Sequence of chain 1.D:
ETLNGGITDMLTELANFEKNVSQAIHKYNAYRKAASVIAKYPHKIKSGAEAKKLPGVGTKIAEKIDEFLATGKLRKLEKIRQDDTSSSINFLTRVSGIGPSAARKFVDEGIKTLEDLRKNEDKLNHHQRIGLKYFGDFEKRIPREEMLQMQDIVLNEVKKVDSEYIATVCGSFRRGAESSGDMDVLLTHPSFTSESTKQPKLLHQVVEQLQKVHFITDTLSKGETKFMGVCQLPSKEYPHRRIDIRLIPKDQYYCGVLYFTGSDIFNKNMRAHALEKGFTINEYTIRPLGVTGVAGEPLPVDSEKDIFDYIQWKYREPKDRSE

The small molecule below binds the protein below.
Small molecule (SMILES): Cc1cn([C@H]2C[C@H](O[P](=O)(O)OC[C@H]3O[C@@H](n4ccc(N)nc4=O)C[C@@H]3O[P](=O)(O)OC[C@H]3O[C@@H](n4cnc5c(=O)nc(N)[nH]c54)C[C@@H]3O[P](=O)(O)OC[C@H]3O[C@@H](n4cnc5c(=O)nc(N)[nH]c54)C[C@@H]3O)[C@@H](CO[P](=O)(O)O[C@H]3C[C@H](n4cnc5c(=O)nc(N)[nH]c54)O[C@@H]3CO)O2)c(=O)[nH]c1=O

Binding-site contacts:
Ligand atom P contacts residue CA1 of chain 1.H at 3.6 Å.
Ligand atom C4' contacts residue NA1 of chain 1.K at 3.6 Å.
Ligand atom C1' contacts residue ALA38 of chain 1.D at 3.8 Å (hydrophobic).
Ligand atom C5' contacts residue GLY66 of chain 1.D at 3.5 Å.
Ligand atom OP2 contacts residue THR67 of chain 1.D at 3.6 Å.
Ligand atom P contacts residue LYS68 of chain 1.D at 3.8 Å.
Ligand atom O5' contacts residue QPJ1 of chain 1.F at 1.5 Å.
Ligand atom OP2 contacts residue CA1 of chain 1.H at 3.7 Å.
Ligand atom OP1 contacts residue LEU62 of chain 1.D at 3.6 Å.
Ligand atom OP2 contacts residue LYS68 of chain 1.D at 3.1 Å (salt-bridge).
Ligand atom OP2 contacts residue GLY66 of chain 1.D at 3.7 Å.
Ligand atom O3' contacts residue ILE69 of chain 1.D at 3.7 Å.
Ligand atom C3' contacts residue GLY66 of chain 1.D at 3.8 Å.
Ligand atom OP1 contacts residue GLY66 of chain 1.D at 2.8 Å (h-bond).
Ligand atom O3' contacts residue GLY64 of chain 1.D at 3.4 Å.
Ligand atom OP2 contacts residue VAL65 of chain 1.D at 3.6 Å (h-bond).
Ligand atom OP1 contacts residue ILE69 of chain 1.D at 2.8 Å (h-bond).
Ligand atom C8 contacts residue LYS35 of chain 1.D at 3.7 Å.
Ligand atom OP1 contacts residue CA1 of chain 1.H at 2.7 Å.
Ligand atom C6 contacts residue HIS34 of chain 1.D at 3.6 Å.
Ligand atom C5' contacts residue GLY64 of chain 1.D at 3.2 Å.
Ligand atom O5' contacts residue GLY66 of chain 1.D at 3.4 Å (h-bond).
Ligand atom C5' contacts residue TYR39 of chain 1.D at 3.4 Å (hydrophobic).
Ligand atom OP1 contacts residue THR67 of chain 1.D at 3.8 Å.
Ligand atom P contacts residue GLY64 of chain 1.D at 3.8 Å.
Ligand atom O4' contacts residue ALA38 of chain 1.D at 3.8 Å.
Ligand atom C4' contacts residue GLY64 of chain 1.D at 3.3 Å.
Ligand atom C5' contacts residue QPJ1 of chain 1.F at 2.7 Å.
Ligand atom P contacts residue VAL65 of chain 1.D at 3.8 Å.
Ligand atom P contacts residue ILE69 of chain 1.D at 3.8 Å.
Ligand atom OP1 contacts residue LYS68 of chain 1.D at 3.5 Å (salt-bridge).
Ligand atom O6 contacts residue HIS34 of chain 1.D at 3.4 Å.
Ligand atom OP1 contacts residue PRO63 of chain 1.D at 3.7 Å.
Ligand atom C3' contacts residue LYS68 of chain 1.D at 3.8 Å.
Ligand atom OP1 contacts residue VAL65 of chain 1.D at 3.5 Å (h-bond).
Ligand atom O3' contacts residue VAL65 of chain 1.D at 3.6 Å.
Ligand atom P contacts residue GLY66 of chain 1.D at 3.6 Å.
Ligand atom C5' contacts residue NA1 of chain 1.K at 3.8 Å.
Ligand atom N3 contacts residue ALA38 of chain 1.D at 3.5 Å.
Ligand atom OP1 contacts residue GLY64 of chain 1.D at 2.9 Å (h-bond).